Sequence of chain 1.A:
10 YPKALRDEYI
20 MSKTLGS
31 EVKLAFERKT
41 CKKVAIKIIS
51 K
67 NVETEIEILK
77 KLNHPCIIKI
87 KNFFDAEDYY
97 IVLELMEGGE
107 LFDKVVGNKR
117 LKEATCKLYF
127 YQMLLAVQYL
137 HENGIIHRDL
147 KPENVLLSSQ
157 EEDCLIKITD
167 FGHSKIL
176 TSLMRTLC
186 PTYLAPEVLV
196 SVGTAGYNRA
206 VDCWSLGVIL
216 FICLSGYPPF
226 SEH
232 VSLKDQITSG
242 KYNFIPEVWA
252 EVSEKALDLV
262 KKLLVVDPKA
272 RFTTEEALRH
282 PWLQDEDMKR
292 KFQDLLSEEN

A protein and the small-molecule ligand that binds it are described below.
Small molecule (SMILES): NC1=N/C(=C2/CCNC(=O)c3[nH]ccc32)C(=O)N1

Binding-site contacts:
Ligand atom C2 contacts residue VAL32 of chain 1.A at 3.6 Å (hydrophobic).
Ligand atom C11 contacts residue ASN150 of chain 1.A at 3.9 Å.
Ligand atom C3 contacts residue LEU152 of chain 1.A at 3.8 Å (hydrophobic).
Ligand atom N2 contacts residue MET102 of chain 1.A at 4.0 Å.
Ligand atom C2 contacts residue GLU106 of chain 1.A at 3.7 Å.
Ligand atom C5 contacts residue MET102 of chain 1.A at 3.7 Å (hydrophobic).
Ligand atom C4 contacts residue LEU152 of chain 1.A at 3.5 Å (hydrophobic).
Ligand atom N3 contacts residue LYS47 of chain 1.A at 3.4 Å (salt-bridge).
Ligand atom N2 contacts residue ALA45 of chain 1.A at 3.7 Å.
Ligand atom O1 contacts residue MET102 of chain 1.A at 2.8 Å (h-bond).
Ligand atom C8 contacts residue VAL32 of chain 1.A at 3.8 Å (hydrophobic).
Ligand atom C1 contacts residue LEU24 of chain 1.A at 3.7 Å (hydrophobic).
Ligand atom N5 contacts residue GLU106 of chain 1.A at 2.9 Å (salt-bridge).
Ligand atom C11 contacts residue GLU149 of chain 1.A at 3.8 Å.
Ligand atom C6 contacts residue GLU100 of chain 1.A at 3.8 Å.
Ligand atom O1 contacts residue ALA45 of chain 1.A at 3.9 Å.
Ligand atom C5 contacts residue LEU152 of chain 1.A at 3.9 Å (hydrophobic).
Ligand atom N5 contacts residue ASN150 of chain 1.A at 2.8 Å (h-bond).
Ligand atom O1 contacts residue LEU101 of chain 1.A at 3.6 Å.
Ligand atom N1 contacts residue LEU152 of chain 1.A at 3.7 Å.
Ligand atom O1 contacts residue LEU24 of chain 1.A at 4.0 Å.
Ligand atom N5 contacts residue GLU149 of chain 1.A at 2.8 Å (salt-bridge).
Ligand atom C7 contacts residue VAL32 of chain 1.A at 4.0 Å (hydrophobic).
Ligand atom C5 contacts residue GLU100 of chain 1.A at 4.0 Å.
Ligand atom C6 contacts residue LEU99 of chain 1.A at 3.8 Å (hydrophobic).
Ligand atom N4 contacts residue LEU152 of chain 1.A at 3.9 Å.
Ligand atom N1 contacts residue LEU24 of chain 1.A at 3.7 Å.
Ligand atom C5 contacts residue ALA45 of chain 1.A at 3.9 Å (hydrophobic).
Ligand atom C7 contacts residue LEU99 of chain 1.A at 3.6 Å (hydrophobic).
Ligand atom N2 contacts residue GLU100 of chain 1.A at 3.1 Å (salt-bridge).
Ligand atom O2 contacts residue THR165 of chain 1.A at 3.7 Å.
Ligand atom O2 contacts residue LEU99 of chain 1.A at 3.5 Å.
Ligand atom N3 contacts residue THR165 of chain 1.A at 3.0 Å (h-bond).
Ligand atom C10 contacts residue THR165 of chain 1.A at 3.5 Å.
Ligand atom N4 contacts residue GLU106 of chain 1.A at 2.8 Å (salt-bridge).
Ligand atom C11 contacts residue GLU106 of chain 1.A at 3.3 Å.
Ligand atom C11 contacts residue THR165 of chain 1.A at 3.4 Å.
Ligand atom C3 contacts residue VAL32 of chain 1.A at 3.6 Å (hydrophobic).
Ligand atom O1 contacts residue GLU100 of chain 1.A at 3.9 Å.
Ligand atom N5 contacts residue THR165 of chain 1.A at 3.8 Å.